Sequence of chain 1.A:
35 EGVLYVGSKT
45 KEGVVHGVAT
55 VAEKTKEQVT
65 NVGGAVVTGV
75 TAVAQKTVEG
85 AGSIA

This protein binds this small molecule.
Small molecule (SMILES): CC(=O)N[C@@H]1[C@@H](O)[C@H](O)[C@@H](CO)O[C@H]1O

Binding-site contacts:
Ligand atom C8 contacts residue SER87 of chain 1.A at 4.0 Å.
Ligand atom O6 contacts residue THR81 of chain 1.A at 3.7 Å.
Ligand atom C8 contacts residue ALA89 of chain 1.A at 3.0 Å (hydrophobic).
Ligand atom C5 contacts residue SER87 of chain 1.A at 3.8 Å.
Ligand atom O7 contacts residue ILE88 of chain 1.A at 3.5 Å (h-bond).
Ligand atom O6 contacts residue LYS80 of chain 1.C at 4.2 Å.
Ligand atom C6 contacts residue LYS80 of chain 1.A at 4.4 Å.
Ligand atom C4 contacts residue NAG1 of chain 1.N at 4.2 Å.
Ligand atom O6 contacts residue VAL82 of chain 1.A at 2.8 Å.
Ligand atom C1 contacts residue SER87 of chain 1.A at 1.5 Å.
Ligand atom C8 contacts residue ILE88 of chain 1.A at 3.6 Å (hydrophobic).
Ligand atom O5 contacts residue NAG1 of chain 1.N at 4.3 Å.
Ligand atom O7 contacts residue SER87 of chain 1.A at 2.6 Å (h-bond).
Ligand atom O5 contacts residue VAL82 of chain 1.A at 4.1 Å.
Ligand atom C4 contacts residue SER87 of chain 1.A at 4.1 Å.
Ligand atom O4 contacts residue LYS80 of chain 1.A at 3.6 Å.
Ligand atom C2 contacts residue SER87 of chain 1.A at 2.3 Å.
Ligand atom O5 contacts residue SER87 of chain 1.A at 2.5 Å (h-bond).
Ligand atom C7 contacts residue ALA89 of chain 1.A at 4.1 Å (hydrophobic).
Ligand atom C3 contacts residue SER87 of chain 1.A at 3.6 Å.
Ligand atom N2 contacts residue SER87 of chain 1.A at 2.7 Å (h-bond).
Ligand atom C2 contacts residue NAG1 of chain 1.N at 4.4 Å.
Ligand atom C5 contacts residue VAL82 of chain 1.A at 4.1 Å (hydrophobic).
Ligand atom C7 contacts residue NAG1 of chain 1.N at 4.3 Å.
Ligand atom O7 contacts residue ALA89 of chain 1.A at 4.3 Å.
Ligand atom C6 contacts residue LYS80 of chain 1.C at 4.4 Å.
Ligand atom C6 contacts residue VAL82 of chain 1.A at 3.8 Å (hydrophobic).
Ligand atom C7 contacts residue SER87 of chain 1.A at 2.9 Å.
Ligand atom O6 contacts residue VAL82 of chain 1.C at 3.6 Å.
Ligand atom O7 contacts residue NAG1 of chain 1.N at 3.3 Å (h-bond).
Ligand atom C7 contacts residue ILE88 of chain 1.A at 4.1 Å (hydrophobic).

Sequence of chain 1.C:
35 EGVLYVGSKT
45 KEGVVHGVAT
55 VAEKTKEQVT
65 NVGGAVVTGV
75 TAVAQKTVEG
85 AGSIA